Sequence of chain 4.A:
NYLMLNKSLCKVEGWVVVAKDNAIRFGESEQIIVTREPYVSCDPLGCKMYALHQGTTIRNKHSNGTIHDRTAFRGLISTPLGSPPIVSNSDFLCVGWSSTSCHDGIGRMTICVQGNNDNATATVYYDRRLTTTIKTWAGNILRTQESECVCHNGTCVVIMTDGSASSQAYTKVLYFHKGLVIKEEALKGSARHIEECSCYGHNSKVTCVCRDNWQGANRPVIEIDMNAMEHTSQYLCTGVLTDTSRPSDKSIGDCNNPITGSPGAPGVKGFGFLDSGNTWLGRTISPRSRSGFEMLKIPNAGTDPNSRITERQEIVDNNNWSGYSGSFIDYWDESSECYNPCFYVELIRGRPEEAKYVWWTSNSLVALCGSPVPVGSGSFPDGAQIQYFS

Sequence of chain 1.A:
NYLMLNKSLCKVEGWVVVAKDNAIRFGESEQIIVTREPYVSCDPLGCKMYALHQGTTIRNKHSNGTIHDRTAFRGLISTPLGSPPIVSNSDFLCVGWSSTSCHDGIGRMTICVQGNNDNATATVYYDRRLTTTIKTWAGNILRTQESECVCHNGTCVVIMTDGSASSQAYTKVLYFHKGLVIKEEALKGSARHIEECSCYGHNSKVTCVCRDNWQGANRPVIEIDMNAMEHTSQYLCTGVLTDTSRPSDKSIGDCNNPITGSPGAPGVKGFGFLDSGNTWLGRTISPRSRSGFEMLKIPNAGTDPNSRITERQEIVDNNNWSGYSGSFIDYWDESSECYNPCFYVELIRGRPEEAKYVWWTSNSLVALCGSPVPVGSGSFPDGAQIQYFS

Binding-site contacts:
Ligand atom C5 contacts residue VAL375 of chain 1.A at 3.6 Å (hydrophobic).
Ligand atom N2 contacts residue ASN119 of chain 4.A at 2.6 Å (h-bond).
Ligand atom C2 contacts residue SER377 of chain 1.A at 4.5 Å.
Ligand atom C1 contacts residue LYS135 of chain 4.A at 4.3 Å.
Ligand atom C1 contacts residue VAL375 of chain 1.A at 4.0 Å (hydrophobic).
Ligand atom C6 contacts residue SER377 of chain 1.A at 4.4 Å.
Ligand atom O7 contacts residue ASN119 of chain 4.A at 3.1 Å (h-bond).
Ligand atom C8 contacts residue ASP118 of chain 4.A at 4.4 Å.
Ligand atom C5 contacts residue SER377 of chain 1.A at 4.5 Å.
Ligand atom O6 contacts residue GLY376 of chain 1.A at 3.0 Å (h-bond).
Ligand atom C6 contacts residue VAL375 of chain 1.A at 4.0 Å (hydrophobic).
Ligand atom C1 contacts residue GLY376 of chain 1.A at 3.7 Å.
Ligand atom O3 contacts residue ASN119 of chain 4.A at 4.5 Å.
Ligand atom C4 contacts residue ASN119 of chain 4.A at 4.0 Å.
Ligand atom O5 contacts residue SER377 of chain 1.A at 3.3 Å.
Ligand atom C7 contacts residue ASN119 of chain 4.A at 3.1 Å.
Ligand atom O7 contacts residue SER377 of chain 1.A at 4.4 Å.
Ligand atom C3 contacts residue ASN119 of chain 4.A at 3.5 Å.
Ligand atom O5 contacts residue GLY376 of chain 1.A at 3.2 Å.
Ligand atom C8 contacts residue ASN119 of chain 4.A at 4.2 Å.
Ligand atom O6 contacts residue VAL375 of chain 1.A at 3.2 Å (h-bond).
Ligand atom C5 contacts residue GLY376 of chain 1.A at 4.0 Å.
Ligand atom O7 contacts residue ASP118 of chain 4.A at 4.5 Å.
Ligand atom C2 contacts residue ASN119 of chain 4.A at 2.1 Å.
Ligand atom O5 contacts residue VAL375 of chain 1.A at 3.6 Å (h-bond).
Ligand atom O5 contacts residue ASN119 of chain 4.A at 2.4 Å (h-bond).
Ligand atom C1 contacts residue ASN119 of chain 4.A at 1.4 Å.
Ligand atom C5 contacts residue ASN119 of chain 4.A at 3.7 Å.
Ligand atom C1 contacts residue SER377 of chain 1.A at 3.8 Å.
Ligand atom C6 contacts residue GLY376 of chain 1.A at 3.8 Å.
Ligand atom O6 contacts residue GLN313 of chain 1.A at 4.2 Å.

The small molecule below binds the protein below.
Small molecule (SMILES): CC(=O)N[C@@H]1[C@@H](O)[C@H](O)[C@@H](CO)O[C@H]1O